Sequence of chain 1.A:
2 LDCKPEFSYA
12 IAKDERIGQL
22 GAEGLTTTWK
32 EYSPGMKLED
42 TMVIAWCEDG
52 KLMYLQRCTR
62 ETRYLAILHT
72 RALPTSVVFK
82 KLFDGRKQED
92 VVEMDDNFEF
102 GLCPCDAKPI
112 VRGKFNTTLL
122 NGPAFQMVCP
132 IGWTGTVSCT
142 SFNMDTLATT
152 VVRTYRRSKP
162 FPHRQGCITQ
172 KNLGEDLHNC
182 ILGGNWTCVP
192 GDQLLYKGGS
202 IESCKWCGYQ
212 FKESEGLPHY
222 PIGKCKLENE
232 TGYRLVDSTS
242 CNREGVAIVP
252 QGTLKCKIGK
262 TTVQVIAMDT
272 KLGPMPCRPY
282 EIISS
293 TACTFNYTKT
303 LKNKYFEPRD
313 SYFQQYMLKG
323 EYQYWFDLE

Binding-site contacts:
Ligand atom N2 contacts residue GLU231 of chain 1.A at 2.4 Å (salt-bridge).
Ligand atom C2 contacts residue ASN230 of chain 1.A at 2.3 Å.
Ligand atom C7 contacts residue GLU231 of chain 1.A at 3.1 Å.
Ligand atom C7 contacts residue ASN230 of chain 1.A at 3.3 Å.
Ligand atom C4 contacts residue LYS198 of chain 1.A at 3.8 Å.
Ligand atom C1 contacts residue ASN230 of chain 1.A at 1.3 Å.
Ligand atom C2 contacts residue GLU231 of chain 1.A at 3.4 Å.
Ligand atom O4 contacts residue LYS198 of chain 1.A at 3.9 Å.
Ligand atom C5 contacts residue ASN230 of chain 1.A at 3.6 Å.
Ligand atom O3 contacts residue LYS198 of chain 1.A at 2.6 Å (salt-bridge).
Ligand atom C3 contacts residue LYS198 of chain 1.A at 3.8 Å.
Ligand atom O3 contacts residue GLU231 of chain 1.A at 4.0 Å.
Ligand atom N2 contacts residue ASN230 of chain 1.A at 2.8 Å (h-bond).
Ligand atom C4 contacts residue ASN230 of chain 1.A at 4.0 Å.
Ligand atom C1 contacts residue GLU231 of chain 1.A at 3.7 Å.
Ligand atom O3 contacts residue GLN171 of chain 1.A at 4.3 Å.
Ligand atom O5 contacts residue ASN230 of chain 1.A at 2.4 Å (h-bond).
Ligand atom O7 contacts residue ASN230 of chain 1.A at 4.2 Å.
Ligand atom C3 contacts residue GLU231 of chain 1.A at 3.5 Å.
Ligand atom C8 contacts residue GLU231 of chain 1.A at 4.4 Å.
Ligand atom O7 contacts residue GLN171 of chain 1.A at 4.4 Å.
Ligand atom C8 contacts residue ASN230 of chain 1.A at 3.4 Å.
Ligand atom C3 contacts residue ASN230 of chain 1.A at 3.7 Å.
Ligand atom O7 contacts residue GLU231 of chain 1.A at 3.0 Å.

The small molecule below binds the protein below.
Small molecule (SMILES): CC(=O)N[C@H]1[C@H](O[C@H]2[C@H](O)[C@@H](NC(C)=O)CO[C@@H]2CO)O[C@H](CO)[C@@H](O)[C@@H]1O